A small-molecule ligand and the protein it binds are described below.
Small molecule (SMILES): CC(=O)N[C@H]1[C@H](O[C@H]2[C@H](O)[C@@H](NC(C)=O)CO[C@@H]2CO)O[C@H](CO)[C@@H](O)[C@@H]1O

Sequence of chain 1.C:
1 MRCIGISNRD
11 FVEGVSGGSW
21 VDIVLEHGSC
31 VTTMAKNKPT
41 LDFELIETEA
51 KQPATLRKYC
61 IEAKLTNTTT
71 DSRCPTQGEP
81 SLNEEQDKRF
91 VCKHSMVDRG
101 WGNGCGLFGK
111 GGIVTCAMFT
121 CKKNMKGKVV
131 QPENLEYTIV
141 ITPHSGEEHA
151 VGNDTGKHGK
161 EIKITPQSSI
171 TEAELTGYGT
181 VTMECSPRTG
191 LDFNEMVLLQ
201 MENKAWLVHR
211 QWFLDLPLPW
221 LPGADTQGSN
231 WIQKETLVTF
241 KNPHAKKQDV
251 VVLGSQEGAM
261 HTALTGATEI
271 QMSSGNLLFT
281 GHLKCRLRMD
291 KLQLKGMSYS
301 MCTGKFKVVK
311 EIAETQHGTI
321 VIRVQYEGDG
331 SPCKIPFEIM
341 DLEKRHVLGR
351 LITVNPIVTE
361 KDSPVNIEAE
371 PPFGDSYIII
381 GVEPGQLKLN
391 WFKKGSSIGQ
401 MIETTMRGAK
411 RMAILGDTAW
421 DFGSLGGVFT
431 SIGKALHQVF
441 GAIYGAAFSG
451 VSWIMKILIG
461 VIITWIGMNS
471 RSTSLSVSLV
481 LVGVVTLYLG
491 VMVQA

Sequence of chain 1.E:
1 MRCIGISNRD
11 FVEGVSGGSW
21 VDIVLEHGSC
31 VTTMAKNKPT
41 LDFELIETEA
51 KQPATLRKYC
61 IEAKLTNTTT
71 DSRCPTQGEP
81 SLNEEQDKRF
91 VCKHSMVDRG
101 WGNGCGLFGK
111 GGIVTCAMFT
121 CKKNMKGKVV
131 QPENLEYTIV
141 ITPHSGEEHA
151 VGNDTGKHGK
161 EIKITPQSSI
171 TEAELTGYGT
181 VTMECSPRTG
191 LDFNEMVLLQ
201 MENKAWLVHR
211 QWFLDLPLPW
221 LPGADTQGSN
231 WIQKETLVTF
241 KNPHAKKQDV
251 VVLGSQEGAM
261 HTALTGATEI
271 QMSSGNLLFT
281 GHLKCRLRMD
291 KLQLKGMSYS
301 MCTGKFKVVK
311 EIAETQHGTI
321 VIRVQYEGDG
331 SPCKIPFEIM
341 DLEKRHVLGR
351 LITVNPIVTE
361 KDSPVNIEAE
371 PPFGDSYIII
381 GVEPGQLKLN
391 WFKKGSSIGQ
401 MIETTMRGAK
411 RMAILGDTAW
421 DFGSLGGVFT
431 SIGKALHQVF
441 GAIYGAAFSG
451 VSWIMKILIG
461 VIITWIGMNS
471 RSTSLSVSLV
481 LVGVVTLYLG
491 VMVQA

Binding-site contacts:
Ligand atom O7 contacts residue GLY102 of chain 1.E at 3.0 Å (h-bond).
Ligand atom C6 contacts residue HIS149 of chain 1.C at 4.1 Å.
Ligand atom O5 contacts residue GLY156 of chain 1.C at 3.9 Å.
Ligand atom C8 contacts residue HIS149 of chain 1.C at 3.5 Å.
Ligand atom C6 contacts residue HIS158 of chain 1.C at 3.9 Å.
Ligand atom O6 contacts residue HIS149 of chain 1.C at 3.6 Å.
Ligand atom C5 contacts residue GLY156 of chain 1.C at 4.0 Å.
Ligand atom O5 contacts residue THR155 of chain 1.C at 3.8 Å.
Ligand atom O7 contacts residue ASN103 of chain 1.E at 4.5 Å.
Ligand atom O7 contacts residue TRP101 of chain 1.E at 3.4 Å (h-bond).
Ligand atom C2 contacts residue ASN153 of chain 1.C at 2.6 Å.
Ligand atom C7 contacts residue ASN153 of chain 1.C at 3.6 Å.
Ligand atom O3 contacts residue HIS149 of chain 1.C at 4.2 Å.
Ligand atom N2 contacts residue ASN153 of chain 1.C at 3.2 Å (h-bond).
Ligand atom C2 contacts residue HIS149 of chain 1.C at 3.6 Å.
Ligand atom C3 contacts residue HIS149 of chain 1.C at 4.3 Å.
Ligand atom C7 contacts residue TRP101 of chain 1.E at 4.3 Å (hydrophobic).
Ligand atom C1 contacts residue THR155 of chain 1.C at 3.7 Å.
Ligand atom O5 contacts residue HIS158 of chain 1.C at 3.2 Å.
Ligand atom C4 contacts residue ASN153 of chain 1.C at 4.2 Å.
Ligand atom O5 contacts residue HIS149 of chain 1.C at 3.8 Å.
Ligand atom O7 contacts residue ASN153 of chain 1.C at 4.0 Å.
Ligand atom C8 contacts residue ALA150 of chain 1.C at 4.5 Å (hydrophobic).
Ligand atom C1 contacts residue HIS158 of chain 1.C at 4.1 Å.
Ligand atom C5 contacts residue HIS158 of chain 1.C at 4.2 Å.
Ligand atom C8 contacts residue TRP101 of chain 1.E at 4.4 Å (hydrophobic).
Ligand atom C8 contacts residue ASN153 of chain 1.C at 3.9 Å.
Ligand atom O6 contacts residue HIS158 of chain 1.C at 3.4 Å.
Ligand atom C7 contacts residue GLY102 of chain 1.E at 4.0 Å.
Ligand atom C1 contacts residue HIS149 of chain 1.C at 3.7 Å.
Ligand atom C5 contacts residue ASN153 of chain 1.C at 3.6 Å.
Ligand atom O5 contacts residue ASN153 of chain 1.C at 2.2 Å (h-bond).
Ligand atom C1 contacts residue ASN153 of chain 1.C at 1.4 Å.
Ligand atom C6 contacts residue GLY156 of chain 1.C at 3.8 Å.
Ligand atom C5 contacts residue HIS149 of chain 1.C at 3.6 Å.
Ligand atom C3 contacts residue ASN153 of chain 1.C at 3.9 Å.
Ligand atom C4 contacts residue HIS149 of chain 1.C at 3.7 Å.